Binding-site contacts:
Ligand atom C6 contacts residue ILE1085 of chain 2.A at 4.1 Å (hydrophobic).
Ligand atom C8 contacts residue VAL811 of chain 2.A at 4.1 Å (hydrophobic).
Ligand atom N3 contacts residue PHE923 of chain 2.A at 4.3 Å.
Ligand atom C1 contacts residue ALA919 of chain 2.A at 3.9 Å (hydrophobic).
Ligand atom C1 contacts residue ILE1085 of chain 2.A at 4.3 Å (hydrophobic).
Ligand atom N3 contacts residue ILE1085 of chain 2.A at 4.4 Å.
Ligand atom C5 contacts residue ILE1085 of chain 2.A at 4.3 Å (hydrophobic).
Ligand atom C1 contacts residue PHE923 of chain 2.A at 4.2 Å (hydrophobic).
Ligand atom C7 contacts residue ILE1085 of chain 2.A at 4.5 Å (hydrophobic).
Ligand atom N2 contacts residue PHE923 of chain 2.A at 3.8 Å.
Ligand atom C8 contacts residue LEU812 of chain 2.A at 4.0 Å (hydrophobic).
Ligand atom C9 contacts residue LEU812 of chain 2.A at 4.1 Å (hydrophobic).
Ligand atom C7 contacts residue ALA919 of chain 2.A at 4.2 Å (hydrophobic).
Ligand atom C4 contacts residue PHE885 of chain 2.A at 4.3 Å (hydrophobic).

This protein binds this small molecule.
Small molecule (SMILES): c1ccc2cnncc2c1

Sequence of chain 2.A:
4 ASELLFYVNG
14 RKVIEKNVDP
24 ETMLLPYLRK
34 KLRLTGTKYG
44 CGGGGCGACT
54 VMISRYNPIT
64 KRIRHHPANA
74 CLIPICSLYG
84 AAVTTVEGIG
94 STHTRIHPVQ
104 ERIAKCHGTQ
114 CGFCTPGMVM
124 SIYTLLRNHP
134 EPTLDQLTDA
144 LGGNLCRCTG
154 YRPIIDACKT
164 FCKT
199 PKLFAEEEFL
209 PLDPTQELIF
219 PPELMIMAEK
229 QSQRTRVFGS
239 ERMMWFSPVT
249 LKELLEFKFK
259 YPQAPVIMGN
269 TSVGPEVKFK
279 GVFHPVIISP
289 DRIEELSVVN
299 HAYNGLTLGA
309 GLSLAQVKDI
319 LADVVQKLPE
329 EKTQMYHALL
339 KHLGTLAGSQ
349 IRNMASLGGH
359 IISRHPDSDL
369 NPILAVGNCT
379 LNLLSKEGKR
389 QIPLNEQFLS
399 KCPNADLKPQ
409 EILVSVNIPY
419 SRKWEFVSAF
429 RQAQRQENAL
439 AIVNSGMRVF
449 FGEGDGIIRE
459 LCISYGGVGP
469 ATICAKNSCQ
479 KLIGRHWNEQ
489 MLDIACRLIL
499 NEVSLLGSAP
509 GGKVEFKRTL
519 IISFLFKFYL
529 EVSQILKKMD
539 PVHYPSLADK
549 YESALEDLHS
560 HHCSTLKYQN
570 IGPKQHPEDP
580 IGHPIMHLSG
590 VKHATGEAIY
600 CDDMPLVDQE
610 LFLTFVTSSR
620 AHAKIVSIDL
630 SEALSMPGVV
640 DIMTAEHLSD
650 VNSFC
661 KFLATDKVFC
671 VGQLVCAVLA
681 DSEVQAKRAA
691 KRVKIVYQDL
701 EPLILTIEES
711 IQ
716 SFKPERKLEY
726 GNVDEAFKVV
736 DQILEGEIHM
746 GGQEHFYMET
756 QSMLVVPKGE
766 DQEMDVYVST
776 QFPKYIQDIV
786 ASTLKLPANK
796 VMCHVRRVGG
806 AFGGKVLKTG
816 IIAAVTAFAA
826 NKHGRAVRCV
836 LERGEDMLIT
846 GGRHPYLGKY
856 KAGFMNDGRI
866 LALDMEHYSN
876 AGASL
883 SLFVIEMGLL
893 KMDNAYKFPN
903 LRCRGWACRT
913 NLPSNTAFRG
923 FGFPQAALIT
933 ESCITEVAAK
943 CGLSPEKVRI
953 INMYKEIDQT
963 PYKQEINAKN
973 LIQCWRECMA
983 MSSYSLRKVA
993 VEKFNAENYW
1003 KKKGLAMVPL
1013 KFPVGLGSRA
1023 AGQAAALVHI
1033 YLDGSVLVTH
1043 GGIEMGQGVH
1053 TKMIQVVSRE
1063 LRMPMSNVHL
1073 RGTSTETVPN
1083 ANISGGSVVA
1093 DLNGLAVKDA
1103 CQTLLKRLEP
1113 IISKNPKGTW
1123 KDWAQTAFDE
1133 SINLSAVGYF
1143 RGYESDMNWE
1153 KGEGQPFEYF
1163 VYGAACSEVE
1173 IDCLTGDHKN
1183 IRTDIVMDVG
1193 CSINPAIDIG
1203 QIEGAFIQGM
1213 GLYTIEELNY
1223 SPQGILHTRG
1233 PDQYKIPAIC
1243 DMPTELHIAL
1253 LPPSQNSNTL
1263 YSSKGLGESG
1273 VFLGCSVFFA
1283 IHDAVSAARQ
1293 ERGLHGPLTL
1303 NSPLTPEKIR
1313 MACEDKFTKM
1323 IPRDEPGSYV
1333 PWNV